Sequence of chain 2.A:
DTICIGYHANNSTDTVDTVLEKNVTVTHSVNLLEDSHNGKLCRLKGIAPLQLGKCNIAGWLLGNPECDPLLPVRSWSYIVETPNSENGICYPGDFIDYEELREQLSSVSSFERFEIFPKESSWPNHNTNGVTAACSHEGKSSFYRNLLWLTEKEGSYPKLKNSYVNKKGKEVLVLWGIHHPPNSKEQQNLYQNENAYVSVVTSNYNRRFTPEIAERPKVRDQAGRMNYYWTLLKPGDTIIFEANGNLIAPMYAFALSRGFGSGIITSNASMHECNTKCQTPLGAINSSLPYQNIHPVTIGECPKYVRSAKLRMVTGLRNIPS

This small molecule binds to this protein.
Small molecule (SMILES): CC(=O)N[C@@H]1[C@@H](O)[C@H](O)[C@@H](CO)O[C@H]1O

Binding-site contacts:
Ligand atom C1 contacts residue ASN287 of chain 2.A at 1.4 Å.
Ligand atom C7 contacts residue ASN287 of chain 2.A at 3.4 Å.
Ligand atom C8 contacts residue ASN287 of chain 2.A at 4.4 Å.
Ligand atom C2 contacts residue ASN287 of chain 2.A at 2.5 Å.
Ligand atom O5 contacts residue ASN287 of chain 2.A at 2.4 Å (h-bond).
Ligand atom C4 contacts residue ASN287 of chain 2.A at 4.2 Å.
Ligand atom O7 contacts residue ASN287 of chain 2.A at 3.6 Å.
Ligand atom C3 contacts residue ASN287 of chain 2.A at 3.8 Å.
Ligand atom N2 contacts residue ASN287 of chain 2.A at 2.9 Å (h-bond).
Ligand atom C5 contacts residue ASN287 of chain 2.A at 3.7 Å.